Sequence of chain 1.C:
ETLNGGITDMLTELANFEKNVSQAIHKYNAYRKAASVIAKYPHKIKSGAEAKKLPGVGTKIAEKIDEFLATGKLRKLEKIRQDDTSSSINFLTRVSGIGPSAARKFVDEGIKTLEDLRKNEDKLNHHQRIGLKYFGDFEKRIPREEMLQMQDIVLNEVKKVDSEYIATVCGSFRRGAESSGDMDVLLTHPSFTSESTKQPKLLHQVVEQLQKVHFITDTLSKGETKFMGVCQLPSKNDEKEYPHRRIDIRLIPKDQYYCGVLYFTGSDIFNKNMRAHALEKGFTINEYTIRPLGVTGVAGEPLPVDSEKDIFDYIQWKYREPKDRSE

Binding-site contacts:
Ligand atom C2 contacts residue DA5 of chain 1.A at 3.3 Å.
Ligand atom O2 contacts residue DA5 of chain 1.A at 3.2 Å.
Ligand atom OP2 contacts residue GLY107 of chain 1.C at 3.2 Å.
Ligand atom N3 contacts residue DA7 of chain 1.A at 2.8 Å (h-bond).
Ligand atom N6 contacts residue DT4 of chain 1.A at 3.0 Å (h-bond).
Ligand atom N2 contacts residue DC1 of chain 1.A at 2.9 Å (h-bond).
Ligand atom N1 contacts residue DC1 of chain 1.A at 3.1 Å (h-bond).
Ligand atom C4 contacts residue DA5 of chain 1.A at 3.2 Å.
Ligand atom OP1 contacts residue ALA110 of chain 1.C at 3.0 Å (h-bond).
Ligand atom OP2 contacts residue PRO108 of chain 1.C at 3.2 Å (h-bond).
Ligand atom N4 contacts residue DA5 of chain 1.A at 3.3 Å (h-bond).
Ligand atom N2 contacts residue DA2 of chain 1.A at 3.0 Å.
Ligand atom C2 contacts residue DA5 of chain 1.A at 3.0 Å.
Ligand atom O2 contacts residue DG6 of chain 1.A at 2.9 Å (h-bond).
Ligand atom OP1 contacts residue ILE106 of chain 1.C at 2.9 Å (h-bond).
Ligand atom O2 contacts residue DG6 of chain 1.A at 2.5 Å (h-bond).
Ligand atom O4 contacts residue DT4 of chain 1.A at 3.4 Å (h-bond).
Ligand atom N6 contacts residue DT3 of chain 1.A at 3.0 Å (h-bond).
Ligand atom OP1 contacts residue GLY107 of chain 1.C at 3.0 Å (h-bond).
Ligand atom N1 contacts residue DT3 of chain 1.A at 2.8 Å (h-bond).
Ligand atom N6 contacts residue DA2 of chain 1.A at 3.1 Å (h-bond).
Ligand atom OP1 contacts residue GLY105 of chain 1.C at 2.9 Å (h-bond).
Ligand atom N3 contacts residue DA5 of chain 1.A at 2.4 Å (h-bond).
Ligand atom O6 contacts residue DC1 of chain 1.A at 3.4 Å (h-bond).
Ligand atom N3 contacts residue DA5 of chain 1.A at 3.3 Å.
Ligand atom O4 contacts residue DA5 of chain 1.A at 2.6 Å (h-bond).
Ligand atom N3 contacts residue DA2 of chain 1.A at 2.9 Å (h-bond).
Ligand atom N1 contacts residue DA5 of chain 1.A at 3.2 Å (h-bond).
Ligand atom N3 contacts residue DG6 of chain 1.A at 2.5 Å (h-bond).
Ligand atom OP1 contacts residue NA1 of chain 1.E at 2.3 Å (h-bond).
Ligand atom OP2 contacts residue SER109 of chain 1.C at 3.0 Å (h-bond).
Ligand atom C2 contacts residue DG6 of chain 1.A at 3.1 Å.
Ligand atom C4 contacts residue DG6 of chain 1.A at 3.0 Å.
Ligand atom O2 contacts residue DA7 of chain 1.A at 3.3 Å (h-bond).
Ligand atom OP1 contacts residue ARG254 of chain 1.C at 3.3 Å (salt-bridge).
Ligand atom N1 contacts residue DA2 of chain 1.A at 3.3 Å (h-bond).
Ligand atom O4 contacts residue DA7 of chain 1.A at 2.8 Å (h-bond).
Ligand atom N4 contacts residue DG6 of chain 1.A at 2.3 Å (h-bond).
Ligand atom C2 contacts residue DT4 of chain 1.A at 2.9 Å.
Ligand atom N1 contacts residue DT4 of chain 1.A at 2.4 Å (h-bond).

The protein below binds the small molecule below.
Small molecule (SMILES): Cc1cn([C@H]2C[C@H](O[P](=O)(O)OC[C@H]3O[C@@H](n4ccc(N)nc4=O)C[C@@H]3O[P](=O)(O)OC[C@H]3O[C@@H](n4cc(C)c(=O)[nH]c4=O)C[C@@H]3O[P](=O)(O)OC[C@H]3O[C@@H](n4cnc5c(N)ncnc54)C[C@@H]3O[P](=O)(O)OC[C@H]3O[C@@H](n4cnc5c(N)ncnc54)C[C@@H]3O[P](=O)(O)OC[C@H]3O[C@@H](n4cc(C)c(=O)[nH]c4=O)C[C@@H]3O[P](=O)(O)OC[C@H]3O[C@@H](n4cnc5c(=O)nc(N)[nH]c54)C[C@@H]3O)[C@@H](COP(=O)(O)O)O2)c(=O)[nH]c1=O